Sequence of chain 1.B:
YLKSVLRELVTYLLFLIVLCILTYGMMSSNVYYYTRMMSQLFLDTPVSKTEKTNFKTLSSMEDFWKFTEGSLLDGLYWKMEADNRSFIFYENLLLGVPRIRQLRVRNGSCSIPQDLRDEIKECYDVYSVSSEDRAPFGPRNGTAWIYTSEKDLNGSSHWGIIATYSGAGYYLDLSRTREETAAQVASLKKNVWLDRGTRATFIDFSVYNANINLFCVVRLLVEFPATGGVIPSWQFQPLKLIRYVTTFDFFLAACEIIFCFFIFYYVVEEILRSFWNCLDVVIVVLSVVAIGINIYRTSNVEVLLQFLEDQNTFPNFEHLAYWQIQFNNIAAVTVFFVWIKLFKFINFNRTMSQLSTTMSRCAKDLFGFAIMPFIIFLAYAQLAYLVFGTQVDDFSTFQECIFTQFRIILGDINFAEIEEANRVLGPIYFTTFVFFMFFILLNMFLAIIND

Binding-site contacts:
Ligand atom C7 contacts residue TYR293 of chain 1.B at 4.3 Å (hydrophobic).
Ligand atom C5 contacts residue LYS290 of chain 1.B at 3.7 Å.
Ligand atom C5 contacts residue GLU291 of chain 1.B at 4.4 Å.
Ligand atom C1 contacts residue GLU291 of chain 1.B at 3.1 Å.
Ligand atom C8 contacts residue TYR293 of chain 1.B at 3.7 Å (hydrophobic).
Ligand atom N2 contacts residue ASN276 of chain 1.B at 2.9 Å (h-bond).
Ligand atom O5 contacts residue ASN276 of chain 1.B at 2.3 Å (h-bond).
Ligand atom O5 contacts residue GLU291 of chain 1.B at 4.3 Å.
Ligand atom O4 contacts residue LYS290 of chain 1.B at 3.7 Å.
Ligand atom C2 contacts residue GLU291 of chain 1.B at 3.4 Å.
Ligand atom C1 contacts residue ASN276 of chain 1.B at 1.4 Å.
Ligand atom C8 contacts residue GLU291 of chain 1.B at 3.2 Å.
Ligand atom C2 contacts residue ASN276 of chain 1.B at 2.5 Å.
Ligand atom C3 contacts residue LYS290 of chain 1.B at 4.4 Å.
Ligand atom C4 contacts residue ASN276 of chain 1.B at 4.2 Å.
Ligand atom C6 contacts residue LYS290 of chain 1.B at 4.4 Å.
Ligand atom C8 contacts residue ASN276 of chain 1.B at 4.2 Å.
Ligand atom C4 contacts residue LYS290 of chain 1.B at 4.2 Å.
Ligand atom C7 contacts residue ASN276 of chain 1.B at 3.0 Å.
Ligand atom C3 contacts residue GLU291 of chain 1.B at 4.3 Å.
Ligand atom C7 contacts residue GLU291 of chain 1.B at 3.0 Å.
Ligand atom N2 contacts residue GLU291 of chain 1.B at 2.7 Å (salt-bridge).
Ligand atom O7 contacts residue GLU291 of chain 1.B at 3.7 Å.
Ligand atom C5 contacts residue ASN276 of chain 1.B at 3.6 Å.
Ligand atom C3 contacts residue ASN276 of chain 1.B at 3.8 Å.
Ligand atom O7 contacts residue ASN276 of chain 1.B at 2.7 Å (h-bond).

The small molecule below binds the protein below.
Small molecule (SMILES): CC(=O)N[C@@H]1[C@@H](O)[C@H](O)[C@@H](CO)O[C@H]1O